This protein binds this small molecule.
Small molecule (SMILES): COc1cc(Br)ccc1CC(=O)O

Sequence of chain 1.A:
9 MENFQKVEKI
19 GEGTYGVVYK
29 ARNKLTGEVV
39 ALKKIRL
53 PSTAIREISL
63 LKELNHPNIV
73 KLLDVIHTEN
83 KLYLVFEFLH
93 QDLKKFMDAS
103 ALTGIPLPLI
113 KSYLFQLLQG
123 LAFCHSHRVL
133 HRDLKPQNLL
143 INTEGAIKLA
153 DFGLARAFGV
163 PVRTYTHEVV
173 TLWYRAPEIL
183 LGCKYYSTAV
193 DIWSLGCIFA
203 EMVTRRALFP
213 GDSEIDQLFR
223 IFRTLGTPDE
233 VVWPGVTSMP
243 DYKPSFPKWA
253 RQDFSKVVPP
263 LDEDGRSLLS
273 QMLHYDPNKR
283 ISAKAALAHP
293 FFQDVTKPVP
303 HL

Binding-site contacts:
Ligand atom C2 contacts residue HIS169 of chain 1.A at 3.8 Å.
Ligand atom C3 contacts residue HIS169 of chain 1.A at 3.5 Å.
Ligand atom C5 contacts residue HIS169 of chain 1.A at 3.6 Å.
Ligand atom C4 contacts residue HIS169 of chain 1.A at 3.6 Å.
Ligand atom C6 contacts residue HIS169 of chain 1.A at 3.5 Å.
Ligand atom C1 contacts residue HIS169 of chain 1.A at 4.2 Å.
Ligand atom C8 contacts residue HIS169 of chain 1.A at 4.2 Å.
Ligand atom O1 contacts residue HIS169 of chain 1.A at 4.4 Å.
Ligand atom O2 contacts residue HIS169 of chain 1.A at 3.9 Å.
Ligand atom C1 contacts residue GLU170 of chain 1.A at 4.2 Å.
Ligand atom C9 contacts residue HIS169 of chain 1.A at 3.8 Å.
Ligand atom BR1 contacts residue HIS169 of chain 1.A at 4.1 Å.
Ligand atom C7 contacts residue HIS169 of chain 1.A at 3.5 Å.
Ligand atom O3 contacts residue HIS169 of chain 1.A at 4.2 Å.